The protein below binds the small molecule below.
Small molecule (SMILES): CC(=O)N[C@@H]1[C@@H](O)[C@H](O)[C@@H](CO)O[C@H]1O

Binding-site contacts:
Ligand atom C2 contacts residue ASP245 of chain 1.A at 3.9 Å.
Ligand atom C1 contacts residue GLU246 of chain 1.A at 3.3 Å.
Ligand atom O7 contacts residue TRP396 of chain 1.A at 3.6 Å.
Ligand atom O5 contacts residue TYR331 of chain 1.A at 3.6 Å.
Ligand atom N2 contacts residue ASP245 of chain 1.A at 2.9 Å (salt-bridge).
Ligand atom C6 contacts residue ASP398 of chain 1.A at 3.5 Å.
Ligand atom C7 contacts residue TYR331 of chain 1.A at 3.7 Å (hydrophobic).
Ligand atom C8 contacts residue TRP289 of chain 1.A at 3.6 Å (hydrophobic).
Ligand atom O6 contacts residue TRP362 of chain 1.A at 3.6 Å (h-bond).
Ligand atom O6 contacts residue ASP398 of chain 1.A at 2.7 Å (salt-bridge).
Ligand atom C6 contacts residue TRP396 of chain 1.A at 3.7 Å (hydrophobic).
Ligand atom O5 contacts residue TYR332 of chain 1.A at 4.0 Å.
Ligand atom O3 contacts residue GLU246 of chain 1.A at 3.9 Å.
Ligand atom O3 contacts residue TRP396 of chain 1.A at 4.0 Å.
Ligand atom O4 contacts residue ASP398 of chain 1.A at 2.4 Å (salt-bridge).
Ligand atom C3 contacts residue ARG117 of chain 1.A at 3.9 Å.
Ligand atom O3 contacts residue HIS192 of chain 1.A at 3.6 Å.
Ligand atom C8 contacts residue TRP396 of chain 1.A at 3.8 Å (hydrophobic).
Ligand atom C7 contacts residue TRP396 of chain 1.A at 3.7 Å (hydrophobic).
Ligand atom C5 contacts residue TYR331 of chain 1.A at 4.0 Å (hydrophobic).
Ligand atom C8 contacts residue ASP245 of chain 1.A at 3.1 Å.
Ligand atom C3 contacts residue GLU246 of chain 1.A at 4.0 Å.
Ligand atom O5 contacts residue TRP329 of chain 1.A at 4.0 Å.
Ligand atom O7 contacts residue TYR331 of chain 1.A at 2.7 Å (h-bond).
Ligand atom O7 contacts residue TRP329 of chain 1.A at 3.3 Å.
Ligand atom C7 contacts residue TRP329 of chain 1.A at 3.8 Å (hydrophobic).
Ligand atom O4 contacts residue TRP396 of chain 1.A at 3.4 Å.
Ligand atom O3 contacts residue ARG117 of chain 1.A at 2.7 Å (salt-bridge).
Ligand atom C6 contacts residue TRP362 of chain 1.A at 3.6 Å (hydrophobic).
Ligand atom C4 contacts residue ASP398 of chain 1.A at 3.4 Å.
Ligand atom O4 contacts residue ARG117 of chain 1.A at 3.2 Å (salt-bridge).
Ligand atom O1 contacts residue TRP329 of chain 1.A at 4.0 Å.
Ligand atom C8 contacts residue TRP329 of chain 1.A at 3.6 Å (hydrophobic).
Ligand atom C1 contacts residue TRP329 of chain 1.A at 3.6 Å (hydrophobic).
Ligand atom C2 contacts residue GLU246 of chain 1.A at 3.0 Å.
Ligand atom O1 contacts residue GLU246 of chain 1.A at 2.6 Å (salt-bridge).
Ligand atom N2 contacts residue GLU246 of chain 1.A at 3.4 Å (salt-bridge).
Ligand atom C5 contacts residue TRP396 of chain 1.A at 3.6 Å (hydrophobic).
Ligand atom C3 contacts residue TRP396 of chain 1.A at 3.9 Å (hydrophobic).
Ligand atom C7 contacts residue ASP245 of chain 1.A at 3.5 Å.

Sequence of chain 1.A:
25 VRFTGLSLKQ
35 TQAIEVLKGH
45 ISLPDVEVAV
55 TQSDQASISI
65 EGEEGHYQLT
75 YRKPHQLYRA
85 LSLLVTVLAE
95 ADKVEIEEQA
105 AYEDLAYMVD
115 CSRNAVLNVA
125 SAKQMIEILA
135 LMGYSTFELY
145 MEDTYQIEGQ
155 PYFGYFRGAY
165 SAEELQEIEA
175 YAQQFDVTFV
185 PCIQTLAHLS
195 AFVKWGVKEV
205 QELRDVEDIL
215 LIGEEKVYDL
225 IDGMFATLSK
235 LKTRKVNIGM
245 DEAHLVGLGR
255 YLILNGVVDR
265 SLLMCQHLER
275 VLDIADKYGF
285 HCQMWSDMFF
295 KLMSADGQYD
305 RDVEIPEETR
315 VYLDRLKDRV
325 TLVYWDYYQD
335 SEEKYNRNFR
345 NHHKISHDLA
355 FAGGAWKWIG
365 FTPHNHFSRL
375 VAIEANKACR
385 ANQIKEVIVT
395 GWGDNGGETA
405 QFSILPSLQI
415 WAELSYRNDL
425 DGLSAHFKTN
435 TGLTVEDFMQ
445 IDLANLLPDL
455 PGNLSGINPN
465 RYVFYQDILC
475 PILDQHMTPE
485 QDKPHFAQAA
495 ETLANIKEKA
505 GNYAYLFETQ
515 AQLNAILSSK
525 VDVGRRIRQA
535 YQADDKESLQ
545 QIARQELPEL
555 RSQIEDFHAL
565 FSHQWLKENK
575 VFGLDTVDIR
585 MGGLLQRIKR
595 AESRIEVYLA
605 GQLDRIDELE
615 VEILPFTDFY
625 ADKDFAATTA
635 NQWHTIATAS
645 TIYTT